Sequence of chain 1.D:
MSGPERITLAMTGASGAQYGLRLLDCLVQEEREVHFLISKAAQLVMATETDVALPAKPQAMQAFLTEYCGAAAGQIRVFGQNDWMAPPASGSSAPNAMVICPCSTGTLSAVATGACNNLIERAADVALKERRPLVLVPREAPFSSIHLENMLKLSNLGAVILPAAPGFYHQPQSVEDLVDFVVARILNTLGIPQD

This small molecule binds to this protein.
Small molecule (SMILES): CC(C)=CCC/C(C)=C\CN1c2cc(C)c(C)cc2N(C[C@H](O)[C@H](O)[C@H](O)COP(=O)(O)O)c2[nH]c(=O)[nH]c(=O)c21

Sequence of chain 1.I:
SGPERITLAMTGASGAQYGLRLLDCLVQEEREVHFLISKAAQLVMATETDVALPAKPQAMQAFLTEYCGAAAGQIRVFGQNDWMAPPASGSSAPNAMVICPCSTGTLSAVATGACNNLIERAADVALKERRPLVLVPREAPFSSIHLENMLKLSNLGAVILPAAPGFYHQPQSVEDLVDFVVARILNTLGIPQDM

Binding-site contacts:
Ligand atom C10 contacts residue GLY34 of chain 1.C at 3.6 Å.
Ligand atom O5 contacts residue TRP105 of chain 1.D at 3.2 Å.
Ligand atom C4 contacts residue GLY34 of chain 1.C at 3.2 Å.
Ligand atom C19 contacts residue PO41 of chain 1.Y at 3.0 Å.
Ligand atom O3 contacts residue THR128 of chain 1.C at 2.7 Å (h-bond).
Ligand atom N4 contacts residue GLY34 of chain 1.C at 3.4 Å (h-bond).
Ligand atom C16 contacts residue ARG160 of chain 1.C at 3.6 Å.
Ligand atom O5 contacts residue CYS137 of chain 1.D at 2.7 Å (h-bond).
Ligand atom C22 contacts residue SER111 of chain 1.D at 3.5 Å.
Ligand atom O4 contacts residue GLY34 of chain 1.C at 2.5 Å (h-bond).
Ligand atom N1 contacts residue GLY34 of chain 1.C at 3.0 Å (h-bond).
Ligand atom C12 contacts residue VAL66 of chain 1.C at 3.5 Å (hydrophobic).
Ligand atom N3 contacts residue ARG160 of chain 1.C at 2.9 Å (salt-bridge).
Ligand atom O4 contacts residue THR33 of chain 1.C at 3.5 Å.
Ligand atom O9 contacts residue THR126 of chain 1.C at 2.9 Å (h-bond).
Ligand atom O7 contacts residue CYS137 of chain 1.D at 3.5 Å (h-bond).
Ligand atom C22 contacts residue ALA110 of chain 1.D at 3.5 Å (hydrophobic).
Ligand atom O6 contacts residue ALA62 of chain 1.C at 3.5 Å.
Ligand atom O8 contacts residue ARG160 of chain 1.C at 2.5 Å (salt-bridge).
Ligand atom C18 contacts residue TYR190 of chain 1.I at 3.6 Å (hydrophobic).
Ligand atom C16 contacts residue SER36 of chain 1.C at 3.5 Å.
Ligand atom C15 contacts residue VAL66 of chain 1.C at 3.7 Å (hydrophobic).
Ligand atom C20 contacts residue PO41 of chain 1.Y at 3.5 Å.
Ligand atom C15 contacts residue TRP105 of chain 1.D at 3.6 Å (hydrophobic).
Ligand atom C18 contacts residue PO41 of chain 1.Y at 3.7 Å.
Ligand atom P1 contacts residue SER60 of chain 1.C at 3.7 Å.
Ligand atom O8 contacts residue SER36 of chain 1.C at 3.5 Å (h-bond).
Ligand atom C2 contacts residue TRP105 of chain 1.D at 3.8 Å (hydrophobic).
Ligand atom C6 contacts residue GLY34 of chain 1.C at 3.1 Å.
Ligand atom O1 contacts residue SER60 of chain 1.C at 3.5 Å.
Ligand atom C7 contacts residue GLY34 of chain 1.C at 3.2 Å.
Ligand atom P1 contacts residue SER125 of chain 1.C at 3.7 Å.
Ligand atom C11 contacts residue VAL66 of chain 1.C at 3.4 Å (hydrophobic).
Ligand atom C22 contacts residue TRP105 of chain 1.D at 3.5 Å (hydrophobic).
Ligand atom O3 contacts residue SER125 of chain 1.C at 2.6 Å (h-bond).
Ligand atom O9 contacts residue SER125 of chain 1.C at 3.4 Å.
Ligand atom O4 contacts residue SER60 of chain 1.C at 2.8 Å (h-bond).
Ligand atom C5 contacts residue GLY34 of chain 1.C at 3.7 Å.
Ligand atom N4 contacts residue ARG143 of chain 1.D at 3.7 Å.
Ligand atom O6 contacts residue GLY34 of chain 1.C at 2.7 Å (h-bond).

Sequence of chain 1.C:
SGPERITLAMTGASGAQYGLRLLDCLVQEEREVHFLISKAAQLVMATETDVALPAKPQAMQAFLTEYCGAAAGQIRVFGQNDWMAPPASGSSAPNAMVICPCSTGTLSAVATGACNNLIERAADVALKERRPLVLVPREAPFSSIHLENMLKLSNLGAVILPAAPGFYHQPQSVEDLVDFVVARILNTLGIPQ